Sequence of chain 21.A:
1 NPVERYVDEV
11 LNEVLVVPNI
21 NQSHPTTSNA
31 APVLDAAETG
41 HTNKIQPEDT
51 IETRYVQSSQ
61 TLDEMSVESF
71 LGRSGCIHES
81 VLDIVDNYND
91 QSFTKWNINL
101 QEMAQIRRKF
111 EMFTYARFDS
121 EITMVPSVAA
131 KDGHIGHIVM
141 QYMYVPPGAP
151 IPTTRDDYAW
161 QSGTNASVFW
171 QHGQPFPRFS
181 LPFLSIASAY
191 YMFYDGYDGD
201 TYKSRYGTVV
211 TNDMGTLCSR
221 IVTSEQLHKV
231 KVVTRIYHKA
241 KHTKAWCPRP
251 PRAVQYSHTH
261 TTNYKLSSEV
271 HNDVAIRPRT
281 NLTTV

Binding-site contacts:
Ligand atom C1B contacts residue ILE98 of chain 21.A at 3.6 Å (hydrophobic).
Ligand atom N1A contacts residue LEU217 of chain 21.A at 3.4 Å.
Ligand atom C3 contacts residue LEU100 of chain 21.A at 3.7 Å (hydrophobic).
Ligand atom C5B contacts residue TYR144 of chain 21.A at 3.7 Å (hydrophobic).
Ligand atom O1B contacts residue ILE98 of chain 21.A at 3.1 Å.
Ligand atom CM4 contacts residue TYR142 of chain 21.A at 3.9 Å (hydrophobic).
Ligand atom C4 contacts residue MET214 of chain 21.A at 4.0 Å (hydrophobic).
Ligand atom O1 contacts residue MET214 of chain 21.A at 3.2 Å.
Ligand atom CM2 contacts residue ILE77 of chain 21.A at 3.9 Å (hydrophobic).
Ligand atom C4A contacts residue TYR144 of chain 21.A at 3.5 Å (hydrophobic).
Ligand atom CM4 contacts residue VAL168 of chain 21.A at 3.9 Å (hydrophobic).
Ligand atom N2 contacts residue LEU100 of chain 21.A at 3.8 Å.
Ligand atom N2A contacts residue TYR144 of chain 21.A at 4.0 Å.
Ligand atom CM6 contacts residue TYR144 of chain 21.A at 3.7 Å (hydrophobic).
Ligand atom CM3 contacts residue TYR190 of chain 21.A at 3.8 Å (hydrophobic).
Ligand atom C1C contacts residue MET214 of chain 21.A at 3.4 Å (hydrophobic).
Ligand atom C5 contacts residue MET214 of chain 21.A at 3.7 Å (hydrophobic).
Ligand atom C3C contacts residue LEU181 of chain 21.A at 4.0 Å (hydrophobic).
Ligand atom C4A contacts residue PHE179 of chain 21.A at 3.5 Å (hydrophobic).
Ligand atom C6B contacts residue LEU181 of chain 21.A at 3.5 Å (hydrophobic).
Ligand atom C5B contacts residue LEU181 of chain 21.A at 3.6 Å (hydrophobic).
Ligand atom N1A contacts residue PHE179 of chain 21.A at 3.2 Å.
Ligand atom CM2 contacts residue ILE122 of chain 21.A at 3.9 Å (hydrophobic).
Ligand atom CM6 contacts residue LEU184 of chain 21.A at 3.6 Å (hydrophobic).
Ligand atom C5 contacts residue LEU100 of chain 21.A at 4.0 Å (hydrophobic).
Ligand atom C4 contacts residue TYR190 of chain 21.A at 3.8 Å (hydrophobic).
Ligand atom N1A contacts residue MET124 of chain 21.A at 3.9 Å.
Ligand atom N3A contacts residue PHE179 of chain 21.A at 3.6 Å.
Ligand atom N2 contacts residue MET214 of chain 21.A at 3.7 Å.
Ligand atom CM4 contacts residue TYR144 of chain 21.A at 3.8 Å (hydrophobic).
Ligand atom N3A contacts residue TYR144 of chain 21.A at 3.2 Å.
Ligand atom CM4 contacts residue ALA166 of chain 21.A at 3.1 Å (hydrophobic).
Ligand atom N5A contacts residue PHE179 of chain 21.A at 3.2 Å.
Ligand atom C1B contacts residue LEU181 of chain 21.A at 3.9 Å (hydrophobic).
Ligand atom CM6 contacts residue LEU181 of chain 21.A at 3.8 Å (hydrophobic).
Ligand atom N5A contacts residue LEU217 of chain 21.A at 3.7 Å.
Ligand atom O1 contacts residue LEU100 of chain 21.A at 3.8 Å.
Ligand atom N2A contacts residue PHE179 of chain 21.A at 3.3 Å.
Ligand atom C4 contacts residue LEU100 of chain 21.A at 3.8 Å (hydrophobic).
Ligand atom C6B contacts residue ILE98 of chain 21.A at 3.8 Å (hydrophobic).

A small-molecule ligand and the protein it binds are described below.
Small molecule (SMILES): Cc1cc(CCCOc2c(C)cc(-n3nnc(C)n3)cc2C)on1